Binding-site contacts:
Ligand atom N1 contacts residue ILE135 of chain 1.H at 3.0 Å (h-bond).
Ligand atom O6 contacts residue LYS115 of chain 1.H at 3.1 Å (salt-bridge).
Ligand atom OAD contacts residue VAL91 of chain 1.H at 3.4 Å.
Ligand atom OAD contacts residue GLY95 of chain 1.H at 3.9 Å.
Ligand atom OAG contacts residue THR96 of chain 1.H at 3.1 Å (h-bond).
Ligand atom C6 contacts residue TRP134 of chain 1.H at 3.2 Å (hydrophobic).
Ligand atom N1 contacts residue TRP134 of chain 1.H at 3.4 Å.
Ligand atom N7 contacts residue ASP92 of chain 1.H at 3.8 Å.
Ligand atom OAD contacts residue GLY94 of chain 1.H at 2.8 Å (h-bond).
Ligand atom C2 contacts residue TRP134 of chain 1.H at 3.7 Å (hydrophobic).
Ligand atom N2 contacts residue ILE135 of chain 1.H at 3.4 Å (h-bond).
Ligand atom PAX contacts residue GLY95 of chain 1.H at 3.9 Å.
Ligand atom PAX contacts residue ASP92 of chain 1.H at 3.8 Å.
Ligand atom OAF contacts residue ASP92 of chain 1.H at 3.5 Å.
Ligand atom C6 contacts residue ILE135 of chain 1.H at 3.3 Å (hydrophobic).
Ligand atom C5 contacts residue TRP134 of chain 1.H at 3.6 Å (hydrophobic).
Ligand atom OAD contacts residue THR93 of chain 1.H at 3.6 Å.
Ligand atom N9 contacts residue LEU90 of chain 1.H at 3.8 Å.
Ligand atom O6 contacts residue THR133 of chain 1.H at 3.3 Å (h-bond).
Ligand atom C8 contacts residue ASP92 of chain 1.H at 3.4 Å.
Ligand atom CAK contacts residue LEU90 of chain 1.H at 4.0 Å (hydrophobic).
Ligand atom OAF contacts residue THR93 of chain 1.H at 2.9 Å (h-bond).
Ligand atom OAG contacts residue GLY94 of chain 1.H at 3.3 Å (h-bond).
Ligand atom C2 contacts residue ILE135 of chain 1.H at 3.6 Å (hydrophobic).
Ligand atom C4 contacts residue LEU90 of chain 1.H at 4.0 Å (hydrophobic).
Ligand atom OAB contacts residue THR96 of chain 1.H at 3.1 Å (h-bond).
Ligand atom CAI contacts residue THR96 of chain 1.H at 3.5 Å.
Ligand atom CAI contacts residue LEU90 of chain 1.H at 3.6 Å (hydrophobic).
Ligand atom O6 contacts residue ILE135 of chain 1.H at 3.0 Å (h-bond).
Ligand atom CAO contacts residue THR96 of chain 1.H at 3.7 Å.
Ligand atom PAX contacts residue THR93 of chain 1.H at 3.8 Å.
Ligand atom C5 contacts residue LYS115 of chain 1.H at 3.8 Å.
Ligand atom OAD contacts residue ASP92 of chain 1.H at 3.0 Å (salt-bridge).
Ligand atom C6 contacts residue LYS115 of chain 1.H at 3.9 Å.
Ligand atom OAF contacts residue GLY94 of chain 1.H at 3.7 Å.
Ligand atom N7 contacts residue LYS115 of chain 1.H at 3.2 Å (salt-bridge).
Ligand atom C8 contacts residue LEU90 of chain 1.H at 3.9 Å (hydrophobic).
Ligand atom PAX contacts residue GLY94 of chain 1.H at 3.4 Å.
Ligand atom O6 contacts residue TRP134 of chain 1.H at 3.1 Å.
Ligand atom OAG contacts residue GLY95 of chain 1.H at 2.8 Å (h-bond).

Sequence of chain 1.H:
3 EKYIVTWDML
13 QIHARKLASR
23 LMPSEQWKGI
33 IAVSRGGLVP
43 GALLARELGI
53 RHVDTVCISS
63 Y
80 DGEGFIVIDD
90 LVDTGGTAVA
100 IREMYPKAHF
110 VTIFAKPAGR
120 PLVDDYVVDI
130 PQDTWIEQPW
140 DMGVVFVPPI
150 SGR

A small-molecule ligand and the protein it binds are described below.
Small molecule (SMILES): Nc1nc2c(ncn2[C@H]2CN(C(=O)CP(=O)(O)O)C[C@H]2O)c(=O)[nH]1